Sequence of chain 22.E:
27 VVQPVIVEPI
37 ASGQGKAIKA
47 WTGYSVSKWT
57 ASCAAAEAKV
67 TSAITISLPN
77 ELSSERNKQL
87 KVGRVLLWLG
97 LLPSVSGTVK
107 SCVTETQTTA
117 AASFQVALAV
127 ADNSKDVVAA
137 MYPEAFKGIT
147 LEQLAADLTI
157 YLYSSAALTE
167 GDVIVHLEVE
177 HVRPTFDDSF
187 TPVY

Sequence of chain 43.F:
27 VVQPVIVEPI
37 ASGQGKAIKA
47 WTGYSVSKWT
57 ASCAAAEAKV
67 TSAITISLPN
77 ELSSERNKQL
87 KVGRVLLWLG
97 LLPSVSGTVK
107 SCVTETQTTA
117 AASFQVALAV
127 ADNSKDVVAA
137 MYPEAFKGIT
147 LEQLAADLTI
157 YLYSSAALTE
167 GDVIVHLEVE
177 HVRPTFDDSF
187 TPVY

Binding-site contacts:
Ligand atom C2' contacts residue LYS143 of chain 22.E at 4.5 Å.
Ligand atom N6 contacts residue TRP47 of chain 22.E at 4.2 Å.
Ligand atom C8 contacts residue LYS143 of chain 22.E at 2.8 Å.
Ligand atom C1' contacts residue TRP47 of chain 22.E at 4.3 Å (hydrophobic).
Ligand atom C4 contacts residue TRP47 of chain 22.E at 3.9 Å (hydrophobic).
Ligand atom C5 contacts residue TRP47 of chain 22.E at 4.0 Å (hydrophobic).
Ligand atom N1 contacts residue TRP47 of chain 22.E at 3.8 Å.
Ligand atom C2' contacts residue GLU140 of chain 22.E at 3.5 Å.
Ligand atom C1' contacts residue GLU140 of chain 22.E at 3.2 Å.
Ligand atom C1' contacts residue LYS143 of chain 22.E at 4.0 Å.
Ligand atom C2 contacts residue TRP47 of chain 22.E at 3.8 Å (hydrophobic).
Ligand atom O2' contacts residue GLU140 of chain 22.E at 3.0 Å (salt-bridge).
Ligand atom O4' contacts residue GLU140 of chain 22.E at 4.1 Å.
Ligand atom O4' contacts residue TRP47 of chain 22.E at 4.0 Å.
Ligand atom OP1 contacts residue LYS45 of chain 43.F at 4.3 Å.
Ligand atom N3 contacts residue TRP47 of chain 22.E at 3.9 Å.
Ligand atom N9 contacts residue TRP47 of chain 22.E at 4.0 Å.
Ligand atom C8 contacts residue GLU140 of chain 22.E at 4.1 Å.
Ligand atom N9 contacts residue LYS143 of chain 22.E at 3.8 Å.
Ligand atom C6 contacts residue TRP47 of chain 22.E at 3.9 Å (hydrophobic).
Ligand atom O4' contacts residue LYS143 of chain 22.E at 4.2 Å.
Ligand atom C8 contacts residue TRP47 of chain 22.E at 4.0 Å (hydrophobic).
Ligand atom N7 contacts residue TRP47 of chain 22.E at 4.0 Å.
Ligand atom N9 contacts residue GLU140 of chain 22.E at 4.1 Å.
Ligand atom N7 contacts residue LYS143 of chain 22.E at 3.7 Å.

The protein below binds the small molecule below.
Small molecule (SMILES): Nc1ncnc2c1ncn2[C@@H]1O[C@H](COP(=O)=O)[C@@H](O[P](=O)(O)OC[C@H]2O[C@@H](n3ccc(=O)[nH]c3=O)[C@H](O)[C@@H]2O)[C@H]1O